Sequence of chain 1.A:
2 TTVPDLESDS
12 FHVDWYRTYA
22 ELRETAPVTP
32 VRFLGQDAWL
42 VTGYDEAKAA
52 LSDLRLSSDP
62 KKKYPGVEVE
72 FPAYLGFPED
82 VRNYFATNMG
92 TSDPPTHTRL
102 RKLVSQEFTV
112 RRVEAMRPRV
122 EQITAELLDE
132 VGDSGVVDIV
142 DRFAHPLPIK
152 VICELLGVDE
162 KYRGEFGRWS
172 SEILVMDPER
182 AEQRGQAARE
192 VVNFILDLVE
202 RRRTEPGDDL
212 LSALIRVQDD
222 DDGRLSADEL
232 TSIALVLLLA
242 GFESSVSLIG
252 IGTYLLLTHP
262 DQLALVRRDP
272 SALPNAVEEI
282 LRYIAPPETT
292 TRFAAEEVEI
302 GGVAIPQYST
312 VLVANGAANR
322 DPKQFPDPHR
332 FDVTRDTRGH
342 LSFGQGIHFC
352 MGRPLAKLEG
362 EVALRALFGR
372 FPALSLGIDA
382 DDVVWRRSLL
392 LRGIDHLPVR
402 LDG

Binding-site contacts:
Ligand atom O24 contacts residue GLY91 of chain 1.A at 3.4 Å.
Ligand atom C23 contacts residue HEM1 of chain 1.B at 3.5 Å.
Ligand atom C23 contacts residue VAL237 of chain 1.A at 3.8 Å (hydrophobic).
Ligand atom C22 contacts residue HEM1 of chain 1.B at 3.6 Å.
Ligand atom C5 contacts residue ALA241 of chain 1.A at 4.0 Å (hydrophobic).
Ligand atom C23 contacts residue OXY1 of chain 1.C at 3.6 Å.
Ligand atom O19 contacts residue GLU244 of chain 1.A at 4.1 Å.
Ligand atom C25 contacts residue TYR75 of chain 1.A at 4.0 Å (hydrophobic).
Ligand atom O19 contacts residue LEU392 of chain 1.A at 3.5 Å.
Ligand atom C23 contacts residue ALA241 of chain 1.A at 3.8 Å (hydrophobic).
Ligand atom C15 contacts residue ALA74 of chain 1.A at 3.7 Å (hydrophobic).
Ligand atom C12 contacts residue TYR75 of chain 1.A at 3.9 Å (hydrophobic).
Ligand atom O24 contacts residue ASN89 of chain 1.A at 4.0 Å.
Ligand atom O21 contacts residue OXY1 of chain 1.C at 2.7 Å (h-bond).
Ligand atom C15 contacts residue ARG185 of chain 1.A at 3.9 Å.
Ligand atom C6 contacts residue OXY1 of chain 1.C at 3.3 Å.
Ligand atom C27 contacts residue LEU391 of chain 1.A at 3.7 Å (hydrophobic).
Ligand atom C20 contacts residue LEU391 of chain 1.A at 3.7 Å (hydrophobic).
Ligand atom C14 contacts residue TYR75 of chain 1.A at 3.8 Å (hydrophobic).
Ligand atom C7 contacts residue HEM1 of chain 1.B at 4.3 Å.
Ligand atom C5 contacts residue OXY1 of chain 1.C at 3.3 Å.
Ligand atom C22 contacts residue PRO288 of chain 1.A at 3.8 Å (hydrophobic).
Ligand atom C22 contacts residue OXY1 of chain 1.C at 4.2 Å.
Ligand atom C9 contacts residue VAL237 of chain 1.A at 4.0 Å (hydrophobic).
Ligand atom O26 contacts residue VAL237 of chain 1.A at 3.5 Å.
Ligand atom C18 contacts residue LEU175 of chain 1.A at 3.8 Å (hydrophobic).
Ligand atom C3 contacts residue ALA241 of chain 1.A at 4.1 Å (hydrophobic).
Ligand atom O16 contacts residue LEU391 of chain 1.A at 4.0 Å.
Ligand atom O24 contacts residue VAL237 of chain 1.A at 3.8 Å.
Ligand atom C25 contacts residue GLY91 of chain 1.A at 3.7 Å.
Ligand atom C6 contacts residue HEM1 of chain 1.B at 3.9 Å.
Ligand atom C14 contacts residue ALA74 of chain 1.A at 3.7 Å (hydrophobic).
Ligand atom C14 contacts residue LEU391 of chain 1.A at 4.1 Å (hydrophobic).
Ligand atom C15 contacts residue LEU391 of chain 1.A at 3.8 Å (hydrophobic).
Ligand atom O21 contacts residue SER245 of chain 1.A at 4.0 Å.
Ligand atom C18 contacts residue LEU240 of chain 1.A at 4.1 Å (hydrophobic).
Ligand atom C25 contacts residue THR92 of chain 1.A at 3.5 Å.
Ligand atom C15 contacts residue ILE174 of chain 1.A at 3.6 Å (hydrophobic).
Ligand atom C20 contacts residue LEU392 of chain 1.A at 4.2 Å (hydrophobic).
Ligand atom C8 contacts residue VAL237 of chain 1.A at 4.1 Å (hydrophobic).

A protein and the small-molecule ligand that binds it are described below.
Small molecule (SMILES): CC[C@H]1OC(=O)[C@H](C)[C@@H](O)[C@H](C)[C@@H](O)[C@@H](C)C[C@@H](C)C(=O)[C@H](C)[C@@H](O)[C@H]1C